Sequence of chain 1.B:
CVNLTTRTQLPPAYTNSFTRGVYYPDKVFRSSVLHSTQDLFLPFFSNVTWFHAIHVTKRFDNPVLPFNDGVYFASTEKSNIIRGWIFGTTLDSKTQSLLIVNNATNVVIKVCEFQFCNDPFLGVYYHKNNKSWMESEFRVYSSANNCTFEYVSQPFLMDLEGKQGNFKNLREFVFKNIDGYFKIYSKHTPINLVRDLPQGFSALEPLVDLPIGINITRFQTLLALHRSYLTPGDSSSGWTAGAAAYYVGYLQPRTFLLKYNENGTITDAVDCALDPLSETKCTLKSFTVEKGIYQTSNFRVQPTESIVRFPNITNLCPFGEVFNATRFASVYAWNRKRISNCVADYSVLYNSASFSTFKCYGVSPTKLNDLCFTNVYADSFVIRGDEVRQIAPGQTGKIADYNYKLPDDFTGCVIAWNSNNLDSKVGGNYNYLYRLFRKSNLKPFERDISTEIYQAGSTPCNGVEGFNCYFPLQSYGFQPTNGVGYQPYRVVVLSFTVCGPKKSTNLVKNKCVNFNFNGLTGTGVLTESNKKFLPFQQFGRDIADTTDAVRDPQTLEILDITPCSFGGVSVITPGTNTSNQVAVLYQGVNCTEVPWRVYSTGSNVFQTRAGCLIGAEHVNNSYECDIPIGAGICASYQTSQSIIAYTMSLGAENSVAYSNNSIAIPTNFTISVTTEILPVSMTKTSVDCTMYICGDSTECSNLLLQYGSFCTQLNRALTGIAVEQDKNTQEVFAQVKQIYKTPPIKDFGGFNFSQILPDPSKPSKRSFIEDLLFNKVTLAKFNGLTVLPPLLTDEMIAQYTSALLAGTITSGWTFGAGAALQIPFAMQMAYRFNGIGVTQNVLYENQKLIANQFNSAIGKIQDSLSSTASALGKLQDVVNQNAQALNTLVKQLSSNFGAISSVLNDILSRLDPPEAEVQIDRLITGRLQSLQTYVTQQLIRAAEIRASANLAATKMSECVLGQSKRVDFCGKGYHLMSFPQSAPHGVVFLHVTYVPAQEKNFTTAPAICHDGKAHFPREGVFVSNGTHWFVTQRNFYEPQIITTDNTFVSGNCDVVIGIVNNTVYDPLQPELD

Binding-site contacts:
Ligand atom O6 contacts residue ASP1087 of chain 1.B at 4.3 Å.
Ligand atom O5 contacts residue ASN1137 of chain 1.B at 2.2 Å (h-bond).
Ligand atom O7 contacts residue ASN1137 of chain 1.B at 2.9 Å (h-bond).
Ligand atom C2 contacts residue ASN1137 of chain 1.B at 2.7 Å.
Ligand atom O6 contacts residue HIS1086 of chain 1.B at 3.8 Å.
Ligand atom N2 contacts residue ASN1137 of chain 1.B at 3.2 Å (h-bond).
Ligand atom O7 contacts residue GLY1088 of chain 1.B at 4.1 Å.
Ligand atom C8 contacts residue ASP1087 of chain 1.B at 3.9 Å.
Ligand atom C5 contacts residue ASN1137 of chain 1.B at 3.5 Å.
Ligand atom O6 contacts residue GLY1088 of chain 1.B at 3.8 Å.
Ligand atom O6 contacts residue CYS1085 of chain 1.B at 4.0 Å.
Ligand atom C8 contacts residue GLY1088 of chain 1.B at 3.9 Å.
Ligand atom C8 contacts residue ASN1137 of chain 1.B at 3.9 Å.
Ligand atom C1 contacts residue ASN1137 of chain 1.B at 1.4 Å.
Ligand atom C3 contacts residue ASN1137 of chain 1.B at 3.9 Å.
Ligand atom C4 contacts residue ASN1137 of chain 1.B at 4.2 Å.
Ligand atom C7 contacts residue GLY1088 of chain 1.B at 4.4 Å.
Ligand atom C7 contacts residue ASN1137 of chain 1.B at 3.2 Å.

The protein below binds the small molecule below.
Small molecule (SMILES): CC(=O)N[C@H]1[C@H](O[C@H]2[C@H](O)[C@@H](NC(C)=O)CO[C@@H]2CO)O[C@H](CO)[C@@H](O)[C@@H]1O